Sequence of chain 1.V:
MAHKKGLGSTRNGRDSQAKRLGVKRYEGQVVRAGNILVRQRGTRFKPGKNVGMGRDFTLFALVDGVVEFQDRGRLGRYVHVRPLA

The small molecule below binds the protein below.
Small molecule (SMILES): Nc1ncnc2c1ncn2[C@@H]1O[C@H](COP(=O)(O)O)[C@@H](N)[C@H]1O

Binding-site contacts:
Ligand atom O2P contacts residue LYS4 of chain 1.V at 4.3 Å.
Ligand atom O5' contacts residue ALA2 of chain 1.V at 2.7 Å (h-bond).
Ligand atom C3' contacts residue LYS4 of chain 1.V at 1.1 Å.
Ligand atom C5 contacts residue LYS4 of chain 1.V at 4.3 Å.
Ligand atom O4' contacts residue LYS4 of chain 1.V at 0.1 Å.
Ligand atom O2P contacts residue ALA2 of chain 1.V at 2.2 Å.
Ligand atom O5' contacts residue LYS4 of chain 1.V at 2.3 Å.
Ligand atom N9 contacts residue LYS4 of chain 1.V at 2.4 Å.
Ligand atom C5 contacts residue LYS5 of chain 1.V at 4.1 Å.
Ligand atom C1' contacts residue LYS4 of chain 1.V at 1.4 Å.
Ligand atom C6 contacts residue LYS5 of chain 1.V at 3.8 Å.
Ligand atom N7 contacts residue LYS5 of chain 1.V at 4.1 Å.
Ligand atom C3' contacts residue HIS3 of chain 1.V at 4.2 Å.
Ligand atom O1P contacts residue LYS4 of chain 1.V at 2.3 Å.
Ligand atom N3' contacts residue HIS3 of chain 1.V at 3.6 Å.
Ligand atom N6 contacts residue LYS5 of chain 1.V at 3.5 Å (salt-bridge).
Ligand atom C5' contacts residue ALA2 of chain 1.V at 3.8 Å (hydrophobic).
Ligand atom C4 contacts residue LYS4 of chain 1.V at 3.6 Å.
Ligand atom P contacts residue ALA2 of chain 1.V at 2.6 Å.
Ligand atom O1P contacts residue ALA2 of chain 1.V at 2.5 Å.
Ligand atom N7 contacts residue LYS4 of chain 1.V at 3.6 Å.
Ligand atom O2P contacts residue MET1 of chain 1.V at 3.6 Å.
Ligand atom O2' contacts residue LYS4 of chain 1.V at 2.9 Å.
Ligand atom N3' contacts residue LYS4 of chain 1.V at 1.4 Å.
Ligand atom C4' contacts residue LYS4 of chain 1.V at 0.7 Å.
Ligand atom P contacts residue LYS4 of chain 1.V at 2.8 Å.
Ligand atom C5' contacts residue LYS4 of chain 1.V at 1.7 Å.
Ligand atom N3 contacts residue LYS4 of chain 1.V at 4.5 Å.
Ligand atom C3' contacts residue LYS5 of chain 1.V at 4.4 Å.
Ligand atom C8 contacts residue LYS4 of chain 1.V at 2.4 Å.
Ligand atom C2' contacts residue LYS4 of chain 1.V at 2.2 Å.
Ligand atom C4' contacts residue ALA2 of chain 1.V at 4.3 Å (hydrophobic).